Binding-site contacts:
Ligand atom C2 contacts residue ASN32 of chain 1.B at 2.5 Å.
Ligand atom O7 contacts residue ASN32 of chain 1.B at 3.9 Å.
Ligand atom C7 contacts residue ASN32 of chain 1.B at 3.7 Å.
Ligand atom C5 contacts residue ASN32 of chain 1.B at 3.8 Å.
Ligand atom C4 contacts residue ASN32 of chain 1.B at 4.3 Å.
Ligand atom N2 contacts residue ASN32 of chain 1.B at 2.9 Å (h-bond).
Ligand atom C1 contacts residue ASN32 of chain 1.B at 1.4 Å.
Ligand atom O6 contacts residue ASN32 of chain 1.B at 4.0 Å.
Ligand atom C3 contacts residue ASN32 of chain 1.B at 3.8 Å.
Ligand atom O5 contacts residue ASN32 of chain 1.B at 2.5 Å (h-bond).

Sequence of chain 1.B:
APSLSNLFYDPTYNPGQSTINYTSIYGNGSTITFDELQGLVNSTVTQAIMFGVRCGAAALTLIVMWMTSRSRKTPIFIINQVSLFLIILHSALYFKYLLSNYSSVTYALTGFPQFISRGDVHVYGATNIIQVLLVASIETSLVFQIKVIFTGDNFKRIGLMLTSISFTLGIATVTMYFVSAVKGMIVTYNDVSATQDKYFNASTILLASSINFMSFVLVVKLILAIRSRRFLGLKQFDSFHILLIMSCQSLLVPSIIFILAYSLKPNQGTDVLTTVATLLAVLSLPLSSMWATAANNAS

The small molecule below binds the protein below.
Small molecule (SMILES): CC(=O)N[C@@H]1[C@@H](O)[C@H](O)[C@@H](CO)O[C@H]1O